Binding-site contacts:
Ligand atom O08 contacts residue TYR223 of chain 1.H at 4.2 Å.
Ligand atom C06 contacts residue TYR223 of chain 1.H at 3.5 Å (hydrophobic).
Ligand atom O09 contacts residue ALA394 of chain 1.C at 4.2 Å.
Ligand atom C02 contacts residue ASP160 of chain 1.C at 3.7 Å.
Ligand atom C10 contacts residue GLU196 of chain 1.C at 4.1 Å.
Ligand atom O08 contacts residue ARG289 of chain 1.H at 4.2 Å.
Ligand atom C05 contacts residue ASN124 of chain 1.C at 3.3 Å.
Ligand atom C01 contacts residue TYR223 of chain 1.H at 3.6 Å (hydrophobic).
Ligand atom N07 contacts residue ILE90 of chain 1.C at 4.1 Å.
Ligand atom O11 contacts residue GLY395 of chain 1.C at 3.9 Å.
Ligand atom O09 contacts residue ILE90 of chain 1.C at 3.9 Å.
Ligand atom C01 contacts residue ASP160 of chain 1.C at 3.8 Å.
Ligand atom O09 contacts residue TYR223 of chain 1.H at 3.6 Å.
Ligand atom O08 contacts residue ILE90 of chain 1.C at 3.5 Å.
Ligand atom N07 contacts residue TYR288 of chain 1.H at 4.2 Å.
Ligand atom C03 contacts residue TRP372 of chain 1.C at 4.2 Å (hydrophobic).
Ligand atom N13 contacts residue GLU158 of chain 1.C at 3.0 Å (salt-bridge).
Ligand atom N13 contacts residue GLU196 of chain 1.C at 4.0 Å.
Ligand atom O09 contacts residue ARG289 of chain 1.H at 3.8 Å.
Ligand atom C03 contacts residue GLU158 of chain 1.C at 3.7 Å.
Ligand atom C03 contacts residue ASN124 of chain 1.C at 4.1 Å.
Ligand atom C03 contacts residue TYR223 of chain 1.H at 4.0 Å (hydrophobic).
Ligand atom O09 contacts residue GLY395 of chain 1.C at 3.4 Å.
Ligand atom N13 contacts residue ARG373 of chain 1.C at 4.0 Å.
Ligand atom N13 contacts residue TRP372 of chain 1.C at 3.3 Å (h-bond).
Ligand atom O12 contacts residue ARG373 of chain 1.C at 2.4 Å (salt-bridge).
Ligand atom C02 contacts residue TYR223 of chain 1.H at 3.8 Å (hydrophobic).
Ligand atom C10 contacts residue ARG373 of chain 1.C at 3.2 Å.
Ligand atom O08 contacts residue TYR288 of chain 1.H at 3.0 Å.
Ligand atom C04 contacts residue TYR223 of chain 1.H at 4.0 Å (hydrophobic).
Ligand atom C05 contacts residue TYR223 of chain 1.H at 3.7 Å (hydrophobic).
Ligand atom C04 contacts residue ASN124 of chain 1.C at 3.5 Å.
Ligand atom O11 contacts residue ALA394 of chain 1.C at 3.8 Å.
Ligand atom N07 contacts residue TYR223 of chain 1.H at 3.7 Å.
Ligand atom C10 contacts residue ASN124 of chain 1.C at 3.7 Å.
Ligand atom C02 contacts residue GLU158 of chain 1.C at 3.5 Å.
Ligand atom O12 contacts residue ASN124 of chain 1.C at 3.3 Å (h-bond).
Ligand atom C06 contacts residue ASN124 of chain 1.C at 3.7 Å.
Ligand atom O12 contacts residue GLU196 of chain 1.C at 2.8 Å (salt-bridge).
Ligand atom O11 contacts residue ARG373 of chain 1.C at 3.5 Å (salt-bridge).

The protein below binds the small molecule below.
Small molecule (SMILES): Nc1ccc([N+](=O)[O-])cc1C(=O)O

Sequence of chain 1.C:
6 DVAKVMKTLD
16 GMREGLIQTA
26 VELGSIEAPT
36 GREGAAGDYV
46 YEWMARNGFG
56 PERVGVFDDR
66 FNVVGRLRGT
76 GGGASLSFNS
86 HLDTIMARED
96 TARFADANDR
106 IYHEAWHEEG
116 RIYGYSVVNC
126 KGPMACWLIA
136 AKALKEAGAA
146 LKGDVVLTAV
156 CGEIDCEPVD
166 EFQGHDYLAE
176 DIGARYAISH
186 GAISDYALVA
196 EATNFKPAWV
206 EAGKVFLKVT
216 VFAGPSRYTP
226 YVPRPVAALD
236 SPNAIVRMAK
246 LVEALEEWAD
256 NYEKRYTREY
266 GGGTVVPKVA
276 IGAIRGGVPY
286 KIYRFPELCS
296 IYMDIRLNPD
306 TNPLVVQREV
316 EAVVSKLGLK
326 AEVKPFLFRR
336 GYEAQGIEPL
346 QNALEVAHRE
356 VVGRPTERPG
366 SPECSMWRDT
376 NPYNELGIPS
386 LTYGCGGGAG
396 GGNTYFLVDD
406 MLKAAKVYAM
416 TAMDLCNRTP

Sequence of chain 1.H:
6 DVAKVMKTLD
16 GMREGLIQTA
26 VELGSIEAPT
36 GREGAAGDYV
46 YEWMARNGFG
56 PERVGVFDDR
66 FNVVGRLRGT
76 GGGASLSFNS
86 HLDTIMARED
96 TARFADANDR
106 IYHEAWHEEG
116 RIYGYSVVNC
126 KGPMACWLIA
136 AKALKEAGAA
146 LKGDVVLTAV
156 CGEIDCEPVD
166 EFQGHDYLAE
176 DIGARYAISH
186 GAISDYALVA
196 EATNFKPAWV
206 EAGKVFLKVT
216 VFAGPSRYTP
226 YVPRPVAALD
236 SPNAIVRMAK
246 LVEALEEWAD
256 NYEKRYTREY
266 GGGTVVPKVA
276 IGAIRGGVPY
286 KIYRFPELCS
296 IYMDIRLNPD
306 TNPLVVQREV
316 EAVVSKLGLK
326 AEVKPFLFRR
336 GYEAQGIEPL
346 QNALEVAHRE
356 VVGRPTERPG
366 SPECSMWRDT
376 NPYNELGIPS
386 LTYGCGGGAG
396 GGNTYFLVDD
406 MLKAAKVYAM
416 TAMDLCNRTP